Sequence of chain 1.B:
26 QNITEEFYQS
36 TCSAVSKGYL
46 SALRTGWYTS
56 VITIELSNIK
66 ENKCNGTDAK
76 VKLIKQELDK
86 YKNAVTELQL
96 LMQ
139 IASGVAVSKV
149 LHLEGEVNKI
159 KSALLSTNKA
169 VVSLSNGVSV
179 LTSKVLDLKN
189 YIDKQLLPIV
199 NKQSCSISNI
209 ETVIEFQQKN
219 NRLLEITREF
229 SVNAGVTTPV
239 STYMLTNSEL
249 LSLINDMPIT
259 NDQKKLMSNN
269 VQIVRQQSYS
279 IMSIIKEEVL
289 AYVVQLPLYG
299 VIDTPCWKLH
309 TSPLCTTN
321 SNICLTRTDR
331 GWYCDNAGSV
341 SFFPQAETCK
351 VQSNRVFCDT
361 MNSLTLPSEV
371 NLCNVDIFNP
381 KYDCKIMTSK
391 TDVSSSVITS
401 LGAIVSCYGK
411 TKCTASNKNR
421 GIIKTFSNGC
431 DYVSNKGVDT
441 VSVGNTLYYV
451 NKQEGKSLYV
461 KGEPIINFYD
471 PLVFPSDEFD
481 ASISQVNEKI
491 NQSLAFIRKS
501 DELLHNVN

A small-molecule ligand and the protein it binds are described below.
Small molecule (SMILES): CC(=O)N[C@H]1[C@H](O[C@H]2[C@H](O)[C@@H](NC(C)=O)CO[C@@H]2CO)O[C@H](CO)[C@@H](O)[C@@H]1O

Binding-site contacts:
Ligand atom C6 contacts residue ASN70 of chain 1.B at 3.8 Å.
Ligand atom C7 contacts residue LYS68 of chain 1.B at 4.4 Å.
Ligand atom C7 contacts residue ASN70 of chain 1.B at 3.6 Å.
Ligand atom N2 contacts residue ASN70 of chain 1.B at 3.3 Å (h-bond).
Ligand atom C2 contacts residue ASN70 of chain 1.B at 2.9 Å.
Ligand atom C4 contacts residue ASN70 of chain 1.B at 4.2 Å.
Ligand atom C3 contacts residue ASN70 of chain 1.B at 4.1 Å.
Ligand atom O6 contacts residue ASN70 of chain 1.B at 3.8 Å.
Ligand atom O7 contacts residue CYS69 of chain 1.B at 4.3 Å.
Ligand atom C1 contacts residue ASN70 of chain 1.B at 1.4 Å.
Ligand atom C5 contacts residue ASN70 of chain 1.B at 3.3 Å.
Ligand atom O5 contacts residue ASN70 of chain 1.B at 2.2 Å (h-bond).
Ligand atom O7 contacts residue ASN70 of chain 1.B at 3.9 Å.
Ligand atom C8 contacts residue ASN70 of chain 1.B at 4.0 Å.
Ligand atom C7 contacts residue CYS69 of chain 1.B at 4.3 Å (hydrophobic).
Ligand atom C8 contacts residue CYS69 of chain 1.B at 3.8 Å (hydrophobic).
Ligand atom C8 contacts residue LYS68 of chain 1.B at 3.2 Å.